A protein and the small-molecule ligand that binds it are described below.
Small molecule (SMILES): O=S(=O)(O)c1cc(O)ccc1O

Binding-site contacts:
Ligand atom O3 contacts residue LYS105 of chain 1.A at 3.8 Å.
Ligand atom O4 contacts residue LYS120 of chain 1.A at 2.6 Å (salt-bridge).
Ligand atom C4 contacts residue ASN10 of chain 1.A at 3.1 Å.
Ligand atom C5 contacts residue ASN10 of chain 1.A at 4.1 Å.
Ligand atom O3 contacts residue LYS120 of chain 1.A at 4.2 Å.
Ligand atom C2 contacts residue ALA121 of chain 1.A at 3.5 Å (hydrophobic).
Ligand atom O2 contacts residue LYS120 of chain 1.A at 3.0 Å (salt-bridge).
Ligand atom S1 contacts residue ASN10 of chain 1.A at 4.4 Å.
Ligand atom O4 contacts residue GLN119 of chain 1.A at 3.2 Å.
Ligand atom C2 contacts residue LYS120 of chain 1.A at 3.9 Å.
Ligand atom O2 contacts residue GLY118 of chain 1.A at 4.3 Å.
Ligand atom O4 contacts residue ASN10 of chain 1.A at 3.2 Å (h-bond).
Ligand atom O2 contacts residue GLN119 of chain 1.A at 3.0 Å.
Ligand atom C3 contacts residue LYS105 of chain 1.A at 4.2 Å.
Ligand atom C4 contacts residue LYS110 of chain 1.A at 2.6 Å.
Ligand atom C3 contacts residue ASN10 of chain 1.A at 4.4 Å.
Ligand atom C6 contacts residue ALA121 of chain 1.A at 3.2 Å (hydrophobic).
Ligand atom C1 contacts residue LYS105 of chain 1.A at 4.5 Å.
Ligand atom C4 contacts residue ALA121 of chain 1.A at 4.3 Å (hydrophobic).
Ligand atom C1 contacts residue ASN10 of chain 1.A at 3.8 Å.
Ligand atom C2 contacts residue LYS110 of chain 1.A at 4.3 Å.
Ligand atom S1 contacts residue GLN119 of chain 1.A at 4.4 Å.
Ligand atom C2 contacts residue GLN119 of chain 1.A at 4.1 Å.
Ligand atom C3 contacts residue LYS110 of chain 1.A at 4.5 Å.
Ligand atom O3 contacts residue ASN10 of chain 1.A at 4.0 Å.
Ligand atom C5 contacts residue LYS110 of chain 1.A at 3.4 Å.
Ligand atom C6 contacts residue LYS110 of chain 1.A at 3.2 Å.
Ligand atom C6 contacts residue ASN10 of chain 1.A at 2.6 Å.
Ligand atom O5 contacts residue LYS110 of chain 1.A at 3.7 Å.
Ligand atom C1 contacts residue LYS120 of chain 1.A at 4.4 Å.
Ligand atom C2 contacts residue ASN10 of chain 1.A at 3.2 Å.
Ligand atom O4 contacts residue ALA121 of chain 1.A at 2.5 Å (h-bond).
Ligand atom C5 contacts residue LYS105 of chain 1.A at 4.4 Å.
Ligand atom S1 contacts residue LYS120 of chain 1.A at 4.0 Å.

Sequence of chain 1.A:
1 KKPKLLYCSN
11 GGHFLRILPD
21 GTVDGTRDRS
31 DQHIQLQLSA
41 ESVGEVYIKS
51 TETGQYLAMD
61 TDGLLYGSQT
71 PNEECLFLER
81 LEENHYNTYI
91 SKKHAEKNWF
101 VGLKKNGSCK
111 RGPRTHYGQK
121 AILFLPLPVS